Binding-site contacts:
Ligand atom C2 contacts residue ASN160 of chain 1.B at 2.5 Å.
Ligand atom N2 contacts residue ASN160 of chain 1.B at 2.9 Å (h-bond).
Ligand atom C6 contacts residue THR162 of chain 1.B at 4.0 Å.
Ligand atom C1 contacts residue ASN160 of chain 1.B at 1.4 Å.
Ligand atom O5 contacts residue THR162 of chain 1.B at 4.0 Å.
Ligand atom C5 contacts residue THR162 of chain 1.B at 3.9 Å.
Ligand atom O5 contacts residue ASN160 of chain 1.B at 2.4 Å (h-bond).
Ligand atom C5 contacts residue ASN160 of chain 1.B at 3.7 Å.
Ligand atom C4 contacts residue ASN160 of chain 1.B at 4.3 Å.
Ligand atom C3 contacts residue ASN160 of chain 1.B at 3.8 Å.
Ligand atom C1 contacts residue THR162 of chain 1.B at 4.3 Å.
Ligand atom C7 contacts residue ASN160 of chain 1.B at 3.4 Å.
Ligand atom C8 contacts residue ASN160 of chain 1.B at 3.3 Å.
Ligand atom O7 contacts residue ASN160 of chain 1.B at 4.3 Å.
Ligand atom C8 contacts residue THR162 of chain 1.B at 4.3 Å.

This protein binds this small molecule.
Small molecule (SMILES): CC(=O)N[C@@H]1[C@@H](O)[C@H](O)[C@@H](CO)O[C@H]1O

Sequence of chain 1.B:
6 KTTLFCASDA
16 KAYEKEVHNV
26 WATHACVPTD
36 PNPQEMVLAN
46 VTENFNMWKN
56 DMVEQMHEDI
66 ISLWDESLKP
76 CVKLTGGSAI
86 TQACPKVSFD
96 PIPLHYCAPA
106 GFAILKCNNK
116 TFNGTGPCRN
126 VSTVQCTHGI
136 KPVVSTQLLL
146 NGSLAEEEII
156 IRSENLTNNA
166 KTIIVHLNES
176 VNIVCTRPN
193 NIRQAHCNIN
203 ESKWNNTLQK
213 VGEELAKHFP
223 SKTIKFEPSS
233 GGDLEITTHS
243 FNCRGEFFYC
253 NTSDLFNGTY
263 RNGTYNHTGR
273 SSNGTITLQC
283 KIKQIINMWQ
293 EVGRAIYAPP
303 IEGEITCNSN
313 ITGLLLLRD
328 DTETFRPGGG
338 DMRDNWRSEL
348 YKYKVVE